This protein binds this small molecule.
Small molecule (SMILES): Cc1ncc(COP(=O)(O)O)c(/C=N/NC(=O)C(N)=O)c1O

Sequence of chain 1.A:
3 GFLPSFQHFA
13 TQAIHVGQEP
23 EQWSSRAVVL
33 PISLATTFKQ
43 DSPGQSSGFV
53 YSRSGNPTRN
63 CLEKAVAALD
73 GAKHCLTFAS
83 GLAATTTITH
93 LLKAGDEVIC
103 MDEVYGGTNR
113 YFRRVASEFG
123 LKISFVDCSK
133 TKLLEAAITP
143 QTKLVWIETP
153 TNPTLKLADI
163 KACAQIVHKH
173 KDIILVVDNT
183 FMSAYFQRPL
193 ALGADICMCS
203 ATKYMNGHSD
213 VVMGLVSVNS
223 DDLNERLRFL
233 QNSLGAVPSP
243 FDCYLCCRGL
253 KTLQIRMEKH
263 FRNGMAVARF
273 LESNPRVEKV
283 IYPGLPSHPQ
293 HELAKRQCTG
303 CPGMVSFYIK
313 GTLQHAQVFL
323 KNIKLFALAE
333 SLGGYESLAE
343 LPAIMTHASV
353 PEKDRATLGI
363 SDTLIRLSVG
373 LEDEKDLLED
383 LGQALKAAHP

Binding-site contacts:
Ligand atom C4 contacts residue TYR107 of chain 1.A at 3.5 Å (hydrophobic).
Ligand atom O2 contacts residue GLY83 of chain 1.A at 3.3 Å.
Ligand atom O6 contacts residue ASN154 of chain 1.A at 3.0 Å (h-bond).
Ligand atom C10 contacts residue SER333 of chain 1.A at 3.4 Å.
Ligand atom O4 contacts residue ARG55 of chain 1.D at 2.9 Å (salt-bridge).
Ligand atom C9 contacts residue TYR107 of chain 1.A at 3.6 Å (hydrophobic).
Ligand atom P1 contacts residue GLY83 of chain 1.A at 3.4 Å.
Ligand atom C1 contacts residue ASP180 of chain 1.A at 3.5 Å.
Ligand atom C6 contacts residue TYR107 of chain 1.A at 3.6 Å (hydrophobic).
Ligand atom N2 contacts residue TYR107 of chain 1.A at 3.5 Å.
Ligand atom O5 contacts residue LEU84 of chain 1.A at 2.9 Å (h-bond).
Ligand atom O2 contacts residue SER202 of chain 1.A at 3.0 Å (h-bond).
Ligand atom O1 contacts residue ASN154 of chain 1.A at 2.9 Å (h-bond).
Ligand atom C10 contacts residue THR348 of chain 1.A at 3.3 Å.
Ligand atom O6 contacts residue LEU334 of chain 1.A at 3.6 Å.
Ligand atom C5 contacts residue TYR107 of chain 1.A at 3.6 Å (hydrophobic).
Ligand atom C3 contacts residue TYR107 of chain 1.A at 3.6 Å (hydrophobic).
Ligand atom O7 contacts residue GLU332 of chain 1.A at 3.6 Å.
Ligand atom O7 contacts residue THR348 of chain 1.A at 3.1 Å.
Ligand atom O5 contacts residue SER82 of chain 1.A at 3.4 Å.
Ligand atom O7 contacts residue SER333 of chain 1.A at 2.6 Å (h-bond).
Ligand atom O3 contacts residue SER202 of chain 1.A at 2.6 Å (h-bond).
Ligand atom O4 contacts residue TYR53 of chain 1.D at 2.5 Å (h-bond).
Ligand atom O5 contacts residue GLY83 of chain 1.A at 3.2 Å (h-bond).
Ligand atom O3 contacts residue GLY83 of chain 1.A at 2.9 Å (h-bond).
Ligand atom O3 contacts residue THR204 of chain 1.A at 2.8 Å (h-bond).
Ligand atom C5 contacts residue LYS205 of chain 1.A at 3.6 Å.
Ligand atom C2 contacts residue ASP180 of chain 1.A at 3.5 Å.
Ligand atom N4 contacts residue GLU332 of chain 1.A at 3.3 Å (salt-bridge).
Ligand atom N3 contacts residue LYS205 of chain 1.A at 3.2 Å (salt-bridge).
Ligand atom N2 contacts residue LYS205 of chain 1.A at 3.5 Å.
Ligand atom O6 contacts residue ARG368 of chain 1.A at 2.8 Å (salt-bridge).
Ligand atom N3 contacts residue TYR107 of chain 1.A at 3.4 Å.
Ligand atom C2 contacts residue GLU150 of chain 1.A at 3.6 Å.
Ligand atom P1 contacts residue SER202 of chain 1.A at 3.5 Å.
Ligand atom N1 contacts residue ASP180 of chain 1.A at 2.7 Å (salt-bridge).
Ligand atom O5 contacts residue ARG55 of chain 1.D at 2.8 Å (salt-bridge).
Ligand atom P1 contacts residue TYR53 of chain 1.D at 3.7 Å.
Ligand atom O7 contacts residue ARG368 of chain 1.A at 2.9 Å (salt-bridge).
Ligand atom C7 contacts residue ASP180 of chain 1.A at 3.5 Å.

Sequence of chain 1.D:
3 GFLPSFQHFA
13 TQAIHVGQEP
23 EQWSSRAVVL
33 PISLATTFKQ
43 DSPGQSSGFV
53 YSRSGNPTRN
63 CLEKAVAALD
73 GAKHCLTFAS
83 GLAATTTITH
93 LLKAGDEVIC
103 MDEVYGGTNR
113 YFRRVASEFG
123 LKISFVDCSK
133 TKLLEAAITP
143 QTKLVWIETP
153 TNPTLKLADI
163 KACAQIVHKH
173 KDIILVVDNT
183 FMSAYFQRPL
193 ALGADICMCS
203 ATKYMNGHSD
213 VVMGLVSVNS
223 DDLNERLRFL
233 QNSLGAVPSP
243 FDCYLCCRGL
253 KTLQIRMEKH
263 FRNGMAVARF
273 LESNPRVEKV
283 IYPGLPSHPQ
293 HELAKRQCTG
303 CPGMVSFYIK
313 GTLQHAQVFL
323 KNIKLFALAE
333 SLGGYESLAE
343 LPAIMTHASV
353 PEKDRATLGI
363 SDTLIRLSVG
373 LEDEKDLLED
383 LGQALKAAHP